Sequence of chain 1.B:
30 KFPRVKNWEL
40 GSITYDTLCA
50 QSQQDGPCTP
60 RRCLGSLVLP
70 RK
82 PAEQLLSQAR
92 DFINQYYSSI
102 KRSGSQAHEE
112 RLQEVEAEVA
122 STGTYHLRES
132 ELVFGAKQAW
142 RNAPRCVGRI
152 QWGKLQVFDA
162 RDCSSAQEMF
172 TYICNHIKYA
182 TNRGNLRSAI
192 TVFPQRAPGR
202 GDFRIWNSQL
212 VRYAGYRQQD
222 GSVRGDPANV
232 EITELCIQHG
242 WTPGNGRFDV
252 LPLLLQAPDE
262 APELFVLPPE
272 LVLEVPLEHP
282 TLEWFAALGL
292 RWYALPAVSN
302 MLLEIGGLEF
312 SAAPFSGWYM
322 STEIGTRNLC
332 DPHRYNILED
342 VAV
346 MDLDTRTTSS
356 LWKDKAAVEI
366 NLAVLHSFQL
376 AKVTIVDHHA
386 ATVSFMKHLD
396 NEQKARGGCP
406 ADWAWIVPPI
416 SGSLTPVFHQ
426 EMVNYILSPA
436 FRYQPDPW

Sequence of chain 1.A:
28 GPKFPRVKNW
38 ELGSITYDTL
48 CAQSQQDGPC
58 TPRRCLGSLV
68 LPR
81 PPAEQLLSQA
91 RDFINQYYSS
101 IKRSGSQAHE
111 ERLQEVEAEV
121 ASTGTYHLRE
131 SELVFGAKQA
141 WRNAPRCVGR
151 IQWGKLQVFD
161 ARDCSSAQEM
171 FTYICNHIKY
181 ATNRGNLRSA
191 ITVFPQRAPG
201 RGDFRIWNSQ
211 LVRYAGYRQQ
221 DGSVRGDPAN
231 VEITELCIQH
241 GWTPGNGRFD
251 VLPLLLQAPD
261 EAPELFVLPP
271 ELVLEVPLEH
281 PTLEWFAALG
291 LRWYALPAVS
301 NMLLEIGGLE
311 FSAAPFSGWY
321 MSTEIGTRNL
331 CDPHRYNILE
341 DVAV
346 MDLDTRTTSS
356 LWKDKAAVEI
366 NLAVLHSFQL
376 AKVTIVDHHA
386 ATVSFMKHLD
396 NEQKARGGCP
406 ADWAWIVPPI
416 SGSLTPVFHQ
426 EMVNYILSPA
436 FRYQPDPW

Binding-site contacts:
Ligand atom C02 contacts residue TRP319 of chain 1.B at 4.0 Å (hydrophobic).
Ligand atom C10 contacts residue GLU324 of chain 1.B at 3.5 Å.
Ligand atom C14 contacts residue HEM1 of chain 1.K at 3.1 Å.
Ligand atom C21 contacts residue GOL1 of chain 1.P at 3.9 Å.
Ligand atom C04 contacts residue HEM1 of chain 1.K at 3.1 Å.
Ligand atom C23 contacts residue GOL1 of chain 1.P at 3.6 Å.
Ligand atom C28 contacts residue TRP37 of chain 1.A at 3.5 Å (hydrophobic).
Ligand atom C09 contacts residue HEM1 of chain 1.K at 3.5 Å.
Ligand atom C09 contacts residue VAL299 of chain 1.B at 4.1 Å (hydrophobic).
Ligand atom C06 contacts residue VAL299 of chain 1.B at 3.5 Å (hydrophobic).
Ligand atom C13 contacts residue HEM1 of chain 1.K at 3.3 Å.
Ligand atom C07 contacts residue VAL299 of chain 1.B at 3.2 Å (hydrophobic).
Ligand atom C24 contacts residue GOL1 of chain 1.P at 4.1 Å.
Ligand atom N27 contacts residue TRP37 of chain 1.A at 3.9 Å.
Ligand atom N02 contacts residue HEM1 of chain 1.K at 3.6 Å.
Ligand atom N02 contacts residue TYR320 of chain 1.B at 3.8 Å.
Ligand atom C26 contacts residue TYR438 of chain 1.B at 4.0 Å (hydrophobic).
Ligand atom C06 contacts residue PHE316 of chain 1.B at 3.8 Å (hydrophobic).
Ligand atom C22 contacts residue GOL1 of chain 1.P at 3.5 Å.
Ligand atom C28 contacts residue LEU68 of chain 1.B at 4.0 Å (hydrophobic).
Ligand atom C02 contacts residue GLU324 of chain 1.B at 3.5 Å.
Ligand atom C11 contacts residue HEM1 of chain 1.K at 3.2 Å.
Ligand atom C14 contacts residue TRP410 of chain 1.B at 3.5 Å (hydrophobic).
Ligand atom C05 contacts residue HEM1 of chain 1.K at 3.6 Å.
Ligand atom C25 contacts residue VAL67 of chain 1.B at 4.1 Å (hydrophobic).
Ligand atom N02 contacts residue PRO297 of chain 1.B at 3.8 Å.
Ligand atom C02 contacts residue HEM1 of chain 1.K at 3.7 Å.
Ligand atom C09 contacts residue GLU324 of chain 1.B at 3.5 Å.
Ligand atom C29 contacts residue TRP37 of chain 1.A at 3.9 Å (hydrophobic).
Ligand atom C08 contacts residue VAL299 of chain 1.B at 3.5 Å (hydrophobic).
Ligand atom C05 contacts residue VAL299 of chain 1.B at 4.1 Å (hydrophobic).
Ligand atom N02 contacts residue TRP319 of chain 1.B at 2.9 Å (h-bond).
Ligand atom N02 contacts residue GLU324 of chain 1.B at 2.8 Å (salt-bridge).
Ligand atom C07 contacts residue HEM1 of chain 1.K at 3.6 Å.
Ligand atom N12 contacts residue HEM1 of chain 1.K at 2.7 Å (h-bond).
Ligand atom C03 contacts residue HEM1 of chain 1.K at 3.0 Å.
Ligand atom C08 contacts residue HEM1 of chain 1.K at 3.7 Å.
Ligand atom N01 contacts residue GLU324 of chain 1.B at 2.7 Å (salt-bridge).
Ligand atom C10 contacts residue HEM1 of chain 1.K at 3.9 Å.
Ligand atom C06 contacts residue HEM1 of chain 1.K at 3.4 Å.

The protein below binds the small molecule below.
Small molecule (SMILES): CN(C)c1ccc(CCNCc2ccc3ccc(N)nc3c2)cc1